Sequence of chain 20.D:
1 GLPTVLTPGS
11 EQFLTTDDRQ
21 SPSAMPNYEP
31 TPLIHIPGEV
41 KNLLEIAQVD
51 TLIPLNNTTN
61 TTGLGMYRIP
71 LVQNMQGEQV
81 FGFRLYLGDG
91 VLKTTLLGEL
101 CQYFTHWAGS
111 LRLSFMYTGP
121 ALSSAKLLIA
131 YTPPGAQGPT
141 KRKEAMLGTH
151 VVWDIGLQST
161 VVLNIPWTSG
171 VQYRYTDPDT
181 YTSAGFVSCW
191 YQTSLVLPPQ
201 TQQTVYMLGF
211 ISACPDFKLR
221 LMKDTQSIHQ

Sequence of chain 28.B:
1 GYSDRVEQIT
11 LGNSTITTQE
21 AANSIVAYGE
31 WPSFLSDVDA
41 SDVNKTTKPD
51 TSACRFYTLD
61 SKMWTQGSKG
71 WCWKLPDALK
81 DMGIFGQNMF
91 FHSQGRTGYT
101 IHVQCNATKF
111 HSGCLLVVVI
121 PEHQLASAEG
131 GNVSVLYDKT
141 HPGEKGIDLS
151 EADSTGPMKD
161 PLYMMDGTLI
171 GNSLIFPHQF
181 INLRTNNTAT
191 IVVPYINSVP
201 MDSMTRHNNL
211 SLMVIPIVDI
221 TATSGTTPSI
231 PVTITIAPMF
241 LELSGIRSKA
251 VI

This small molecule binds to this protein.
Small molecule (SMILES): Nc1nc(-c2ccccc2)nc2[nH]nc(Nc3ccc(C(F)(F)F)cc3)c12

Sequence of chain 28.C:
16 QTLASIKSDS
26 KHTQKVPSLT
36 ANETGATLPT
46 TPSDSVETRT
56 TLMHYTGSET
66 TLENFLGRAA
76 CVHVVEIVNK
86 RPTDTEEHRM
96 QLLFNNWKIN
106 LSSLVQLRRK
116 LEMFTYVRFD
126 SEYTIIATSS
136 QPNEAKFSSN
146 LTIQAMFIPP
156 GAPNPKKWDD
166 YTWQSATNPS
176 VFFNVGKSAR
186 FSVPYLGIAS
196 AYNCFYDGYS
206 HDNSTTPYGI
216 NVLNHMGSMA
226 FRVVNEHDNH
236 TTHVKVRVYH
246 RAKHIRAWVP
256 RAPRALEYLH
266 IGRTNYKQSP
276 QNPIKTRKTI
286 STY

Binding-site contacts:
Ligand atom F2 contacts residue ILE104 of chain 28.C at 3.4 Å.
Ligand atom C4 contacts residue MET221 of chain 28.C at 3.7 Å (hydrophobic).
Ligand atom F3 contacts residue TYR128 of chain 28.C at 3.4 Å.
Ligand atom C11 contacts residue LEU218 of chain 28.C at 3.6 Å (hydrophobic).
Ligand atom N2 contacts residue ASN198 of chain 28.C at 3.3 Å (h-bond).
Ligand atom F1 contacts residue SER126 of chain 28.C at 3.6 Å.
Ligand atom C15 contacts residue ASN198 of chain 28.C at 2.5 Å.
Ligand atom C13 contacts residue ALA196 of chain 28.C at 3.8 Å (hydrophobic).
Ligand atom C15 contacts residue LEU218 of chain 28.C at 3.8 Å (hydrophobic).
Ligand atom C12 contacts residue LEU218 of chain 28.C at 3.6 Å (hydrophobic).
Ligand atom C4 contacts residue ASN105 of chain 28.C at 3.4 Å.
Ligand atom C6 contacts residue ILE104 of chain 28.C at 3.3 Å (hydrophobic).
Ligand atom N3 contacts residue ASN198 of chain 28.C at 2.3 Å (h-bond).
Ligand atom N6 contacts residue MET221 of chain 28.C at 3.2 Å.
Ligand atom N5 contacts residue ASN198 of chain 28.C at 3.0 Å (h-bond).
Ligand atom C17 contacts residue ASN198 of chain 28.C at 3.7 Å.
Ligand atom N4 contacts residue LEU218 of chain 28.C at 3.0 Å (h-bond).
Ligand atom N3 contacts residue TYR197 of chain 28.C at 3.9 Å.
Ligand atom C6 contacts residue MET221 of chain 28.C at 3.8 Å (hydrophobic).
Ligand atom N6 contacts residue ASN219 of chain 28.C at 3.5 Å.
Ligand atom N6 contacts residue LEU218 of chain 28.C at 3.4 Å (h-bond).
Ligand atom N5 contacts residue TYR197 of chain 28.C at 3.8 Å.
Ligand atom N1 contacts residue ASN219 of chain 28.C at 3.9 Å.
Ligand atom C10 contacts residue LEU218 of chain 28.C at 3.4 Å (hydrophobic).
Ligand atom F2 contacts residue TYR128 of chain 28.C at 3.4 Å.
Ligand atom C2 contacts residue MET221 of chain 28.C at 3.8 Å (hydrophobic).
Ligand atom C6 contacts residue ASN105 of chain 28.C at 3.6 Å.
Ligand atom F2 contacts residue MET221 of chain 28.C at 2.9 Å.
Ligand atom C3 contacts residue TYR197 of chain 28.C at 3.8 Å (hydrophobic).
Ligand atom C13 contacts residue ASN198 of chain 28.C at 2.6 Å.
Ligand atom F3 contacts residue ILE104 of chain 28.C at 3.7 Å.
Ligand atom C1 contacts residue TYR197 of chain 28.C at 3.8 Å (hydrophobic).
Ligand atom C14 contacts residue LEU218 of chain 28.C at 3.5 Å (hydrophobic).
Ligand atom C13 contacts residue LEU218 of chain 28.C at 3.6 Å (hydrophobic).
Ligand atom C17 contacts residue ALA194 of chain 28.C at 3.6 Å (hydrophobic).
Ligand atom C15 contacts residue ALA194 of chain 28.C at 3.5 Å (hydrophobic).
Ligand atom C9 contacts residue ASN198 of chain 28.C at 3.1 Å.
Ligand atom C15 contacts residue SER198 of chain 28.B at 3.6 Å.
Ligand atom F3 contacts residue LEU106 of chain 28.C at 3.5 Å.
Ligand atom C18 contacts residue ILE104 of chain 28.C at 3.9 Å (hydrophobic).